This protein binds this small molecule.
Small molecule (SMILES): Nc1ncnc2c1ncn2[C@H]1C[C@H](O)[C@@H](COP(=O)(O)O)O1

Sequence of chain 5.A:
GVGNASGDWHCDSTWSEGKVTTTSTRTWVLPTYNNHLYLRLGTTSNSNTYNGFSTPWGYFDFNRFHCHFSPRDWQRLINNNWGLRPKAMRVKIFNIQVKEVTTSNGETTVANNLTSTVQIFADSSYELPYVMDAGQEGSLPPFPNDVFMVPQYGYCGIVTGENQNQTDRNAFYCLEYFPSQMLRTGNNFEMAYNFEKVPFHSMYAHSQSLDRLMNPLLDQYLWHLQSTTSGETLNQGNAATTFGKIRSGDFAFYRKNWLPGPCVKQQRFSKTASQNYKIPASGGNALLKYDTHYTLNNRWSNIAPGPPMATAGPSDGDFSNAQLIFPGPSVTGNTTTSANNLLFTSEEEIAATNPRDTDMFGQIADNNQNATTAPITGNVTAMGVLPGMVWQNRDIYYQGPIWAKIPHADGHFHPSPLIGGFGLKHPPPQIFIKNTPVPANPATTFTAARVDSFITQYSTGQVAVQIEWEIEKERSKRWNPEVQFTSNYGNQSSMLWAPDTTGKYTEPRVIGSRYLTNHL

Binding-site contacts:
Ligand atom C6 contacts residue PRO412 of chain 5.A at 4.3 Å (hydrophobic).
Ligand atom N3 contacts residue PRO628 of chain 5.A at 3.5 Å (h-bond).
Ligand atom C8 contacts residue PRO412 of chain 5.A at 4.3 Å (hydrophobic).
Ligand atom N6 contacts residue GLY634 of chain 5.A at 3.8 Å.
Ligand atom N7 contacts residue PRO412 of chain 5.A at 4.3 Å.
Ligand atom N7 contacts residue HIS627 of chain 5.A at 4.1 Å.
Ligand atom C2 contacts residue GLY636 of chain 5.A at 3.2 Å.
Ligand atom N6 contacts residue PHE635 of chain 5.A at 3.7 Å.
Ligand atom N6 contacts residue SER629 of chain 5.A at 3.0 Å (h-bond).
Ligand atom C2' contacts residue HIS627 of chain 5.A at 3.2 Å.
Ligand atom N1 contacts residue VAL411 of chain 5.A at 4.3 Å.
Ligand atom C5 contacts residue PRO412 of chain 5.A at 4.2 Å (hydrophobic).
Ligand atom N6 contacts residue GLY636 of chain 5.A at 3.2 Å (h-bond).
Ligand atom N7 contacts residue PRO628 of chain 5.A at 3.3 Å (h-bond).
Ligand atom C5 contacts residue SER629 of chain 5.A at 3.5 Å.
Ligand atom C8 contacts residue PRO628 of chain 5.A at 3.8 Å (hydrophobic).
Ligand atom N7 contacts residue ASN606 of chain 5.A at 4.2 Å.
Ligand atom N9 contacts residue PRO412 of chain 5.A at 4.2 Å.
Ligand atom C4 contacts residue PRO628 of chain 5.A at 3.0 Å (hydrophobic).
Ligand atom C6 contacts residue SER629 of chain 5.A at 3.5 Å.
Ligand atom N1 contacts residue PRO628 of chain 5.A at 3.2 Å (h-bond).
Ligand atom N1 contacts residue GLY636 of chain 5.A at 2.9 Å (h-bond).
Ligand atom C1' contacts residue HIS627 of chain 5.A at 4.3 Å.
Ligand atom C6 contacts residue PRO628 of chain 5.A at 2.8 Å (hydrophobic).
Ligand atom O1P contacts residue HIS625 of chain 33.A at 2.8 Å (h-bond).
Ligand atom N9 contacts residue PRO628 of chain 5.A at 3.7 Å.
Ligand atom C6 contacts residue GLY636 of chain 5.A at 3.6 Å.
Ligand atom C1' contacts residue PRO628 of chain 5.A at 3.9 Å (hydrophobic).
Ligand atom C8 contacts residue SER629 of chain 5.A at 4.2 Å.
Ligand atom C2' contacts residue PRO628 of chain 5.A at 3.6 Å (hydrophobic).
Ligand atom P contacts residue HIS625 of chain 33.A at 3.9 Å.
Ligand atom C8 contacts residue HIS627 of chain 5.A at 3.5 Å.
Ligand atom C3' contacts residue HIS627 of chain 5.A at 4.3 Å.
Ligand atom O3' contacts residue PRO628 of chain 5.A at 4.1 Å.
Ligand atom N6 contacts residue PRO628 of chain 5.A at 3.4 Å (h-bond).
Ligand atom C4 contacts residue PRO412 of chain 5.A at 4.1 Å (hydrophobic).
Ligand atom N7 contacts residue SER629 of chain 5.A at 3.1 Å (h-bond).
Ligand atom O2P contacts residue ASP623 of chain 33.A at 3.2 Å (salt-bridge).
Ligand atom C5 contacts residue PRO628 of chain 5.A at 2.7 Å (hydrophobic).
Ligand atom C2 contacts residue PRO628 of chain 5.A at 3.5 Å (hydrophobic).

Sequence of chain 33.A:
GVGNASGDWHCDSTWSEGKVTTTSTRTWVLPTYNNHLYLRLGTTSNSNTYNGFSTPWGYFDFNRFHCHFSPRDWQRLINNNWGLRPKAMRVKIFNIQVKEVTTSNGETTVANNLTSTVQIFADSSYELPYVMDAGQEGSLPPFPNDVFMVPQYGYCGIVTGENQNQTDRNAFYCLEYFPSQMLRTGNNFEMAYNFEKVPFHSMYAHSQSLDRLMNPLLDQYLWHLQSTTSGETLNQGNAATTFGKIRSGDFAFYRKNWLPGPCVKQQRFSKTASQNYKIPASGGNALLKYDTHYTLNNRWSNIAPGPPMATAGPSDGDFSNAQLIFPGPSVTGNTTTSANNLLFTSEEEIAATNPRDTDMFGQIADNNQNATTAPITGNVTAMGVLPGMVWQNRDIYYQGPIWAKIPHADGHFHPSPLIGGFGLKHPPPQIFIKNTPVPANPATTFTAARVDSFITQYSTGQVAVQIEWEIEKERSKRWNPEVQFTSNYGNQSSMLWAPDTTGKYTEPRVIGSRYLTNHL